Binding-site contacts:
Ligand atom C2' contacts residue DA1 of chain 1.ZE at 3.1 Å.
Ligand atom C5' contacts residue PRO205 of chain 1.VA at 4.5 Å (hydrophobic).
Ligand atom O3' contacts residue DA1 of chain 1.ZE at 1.6 Å.
Ligand atom O5' contacts residue DA1 of chain 1.ZE at 4.3 Å.
Ligand atom O3' contacts residue PRO205 of chain 1.VA at 4.2 Å.
Ligand atom C3' contacts residue DA1 of chain 1.ZE at 2.6 Å.
Ligand atom C4' contacts residue DA1 of chain 1.ZE at 3.9 Å.
Ligand atom C5' contacts residue DA1 of chain 1.ZE at 4.4 Å.

Sequence of chain 1.VA:
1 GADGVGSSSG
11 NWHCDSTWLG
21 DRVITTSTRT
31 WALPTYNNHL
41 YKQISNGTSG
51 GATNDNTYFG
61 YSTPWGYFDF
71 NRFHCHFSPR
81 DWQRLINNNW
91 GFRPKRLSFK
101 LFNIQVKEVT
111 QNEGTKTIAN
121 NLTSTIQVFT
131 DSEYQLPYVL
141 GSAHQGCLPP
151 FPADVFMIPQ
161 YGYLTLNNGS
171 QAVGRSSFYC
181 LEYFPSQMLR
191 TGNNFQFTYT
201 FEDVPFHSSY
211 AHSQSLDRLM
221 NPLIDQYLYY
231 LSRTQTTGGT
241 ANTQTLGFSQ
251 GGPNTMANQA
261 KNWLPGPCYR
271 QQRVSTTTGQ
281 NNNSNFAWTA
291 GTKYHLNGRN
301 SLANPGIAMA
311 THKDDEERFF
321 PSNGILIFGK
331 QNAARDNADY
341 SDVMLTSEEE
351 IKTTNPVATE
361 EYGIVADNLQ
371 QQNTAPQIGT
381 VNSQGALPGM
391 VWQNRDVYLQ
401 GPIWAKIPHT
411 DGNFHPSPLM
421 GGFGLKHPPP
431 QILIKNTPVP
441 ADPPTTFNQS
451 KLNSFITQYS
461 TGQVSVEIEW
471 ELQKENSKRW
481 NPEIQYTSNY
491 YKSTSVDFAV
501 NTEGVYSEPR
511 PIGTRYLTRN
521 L

A protein and the small-molecule ligand that binds it are described below.
Small molecule (SMILES): Nc1ccn([C@H]2C[C@H](O)[C@@H](COP(=O)(O)O)O2)c(=O)n1